Binding-site contacts:
Ligand atom O7 contacts residue TYR234 of chain 2.A at 4.2 Å.
Ligand atom C5 contacts residue ASN595 of chain 1.A at 3.6 Å.
Ligand atom C6 contacts residue GLU233 of chain 2.A at 4.0 Å.
Ligand atom C1 contacts residue SER591 of chain 1.A at 3.7 Å.
Ligand atom N2 contacts residue GLN697 of chain 1.A at 3.5 Å (h-bond).
Ligand atom O6 contacts residue ARG311 of chain 2.A at 4.3 Å.
Ligand atom N2 contacts residue ASN595 of chain 1.A at 2.9 Å (h-bond).
Ligand atom C1 contacts residue GLN697 of chain 1.A at 3.8 Å.
Ligand atom C6 contacts residue ARG311 of chain 2.A at 4.3 Å.
Ligand atom C1 contacts residue ASN595 of chain 1.A at 1.4 Å.
Ligand atom N2 contacts residue ALA592 of chain 1.A at 4.3 Å.
Ligand atom O4 contacts residue GLU233 of chain 2.A at 3.2 Å (salt-bridge).
Ligand atom C2 contacts residue SER591 of chain 1.A at 3.7 Å.
Ligand atom C5 contacts residue GLU233 of chain 2.A at 3.5 Å.
Ligand atom C1 contacts residue GLU233 of chain 2.A at 3.0 Å.
Ligand atom C4 contacts residue ASN595 of chain 1.A at 4.2 Å.
Ligand atom C6 contacts residue GLU233 of chain 2.A at 4.3 Å.
Ligand atom O6 contacts residue GLU233 of chain 2.A at 3.4 Å.
Ligand atom C7 contacts residue ASN595 of chain 1.A at 3.6 Å.
Ligand atom O4 contacts residue ARG311 of chain 2.A at 4.5 Å.
Ligand atom C7 contacts residue TYR234 of chain 2.A at 4.2 Å (hydrophobic).
Ligand atom C8 contacts residue TYR234 of chain 2.A at 3.6 Å (hydrophobic).
Ligand atom O7 contacts residue ASN595 of chain 1.A at 4.0 Å.
Ligand atom C3 contacts residue ASN595 of chain 1.A at 3.7 Å.
Ligand atom C8 contacts residue SER588 of chain 1.A at 3.7 Å.
Ligand atom O5 contacts residue GLU233 of chain 2.A at 2.9 Å (salt-bridge).
Ligand atom O3 contacts residue SER591 of chain 1.A at 4.4 Å.
Ligand atom O7 contacts residue GLN697 of chain 1.A at 3.2 Å.
Ligand atom O5 contacts residue ASN595 of chain 1.A at 2.4 Å (h-bond).
Ligand atom C7 contacts residue GLN697 of chain 1.A at 3.2 Å.
Ligand atom C8 contacts residue ALA592 of chain 1.A at 3.9 Å (hydrophobic).
Ligand atom C2 contacts residue GLN697 of chain 1.A at 3.8 Å.
Ligand atom N2 contacts residue SER591 of chain 1.A at 3.0 Å (h-bond).
Ligand atom C3 contacts residue SER591 of chain 1.A at 3.8 Å.
Ligand atom C8 contacts residue GLN697 of chain 1.A at 3.9 Å.
Ligand atom C5 contacts residue ARG311 of chain 2.A at 3.9 Å.
Ligand atom C7 contacts residue SER591 of chain 1.A at 4.0 Å.
Ligand atom C2 contacts residue ASN595 of chain 1.A at 2.4 Å.
Ligand atom C8 contacts residue SER591 of chain 1.A at 4.1 Å.
Ligand atom C5 contacts residue GLU233 of chain 2.A at 4.0 Å.

Sequence of chain 2.A:
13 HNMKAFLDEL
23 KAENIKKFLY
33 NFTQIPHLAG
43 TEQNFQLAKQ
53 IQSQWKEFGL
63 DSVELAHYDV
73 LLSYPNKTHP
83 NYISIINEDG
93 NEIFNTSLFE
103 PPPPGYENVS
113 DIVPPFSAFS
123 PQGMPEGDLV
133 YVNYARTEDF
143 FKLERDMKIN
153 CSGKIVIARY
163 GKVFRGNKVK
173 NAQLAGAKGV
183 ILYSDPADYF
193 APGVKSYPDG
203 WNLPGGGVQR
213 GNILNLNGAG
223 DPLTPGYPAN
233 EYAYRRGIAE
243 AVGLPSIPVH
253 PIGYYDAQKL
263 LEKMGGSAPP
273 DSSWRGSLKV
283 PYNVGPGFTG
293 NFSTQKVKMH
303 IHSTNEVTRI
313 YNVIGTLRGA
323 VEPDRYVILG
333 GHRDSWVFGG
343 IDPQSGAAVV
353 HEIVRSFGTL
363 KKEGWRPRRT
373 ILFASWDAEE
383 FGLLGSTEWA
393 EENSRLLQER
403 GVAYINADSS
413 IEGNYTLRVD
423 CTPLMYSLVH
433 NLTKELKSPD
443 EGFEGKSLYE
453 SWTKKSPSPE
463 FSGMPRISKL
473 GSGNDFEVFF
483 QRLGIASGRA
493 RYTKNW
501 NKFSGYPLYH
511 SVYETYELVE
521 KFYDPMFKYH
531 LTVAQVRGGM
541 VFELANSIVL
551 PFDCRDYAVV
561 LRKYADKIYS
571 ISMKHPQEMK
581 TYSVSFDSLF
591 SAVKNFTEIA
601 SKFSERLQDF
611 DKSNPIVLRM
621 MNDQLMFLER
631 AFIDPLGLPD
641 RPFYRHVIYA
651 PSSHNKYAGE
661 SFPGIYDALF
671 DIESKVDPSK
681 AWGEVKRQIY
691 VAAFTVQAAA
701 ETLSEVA

The small molecule below binds the protein below.
Small molecule (SMILES): CC(=O)N[C@H]1[C@H](O[C@H]2[C@H](O)[C@@H](NC(C)=O)CO[C@@H]2CO)O[C@H](CO)[C@@H](O[C@@H]2O[C@H](CO)[C@@H](O)[C@H](O)[C@@H]2O)[C@@H]1O

Sequence of chain 1.A:
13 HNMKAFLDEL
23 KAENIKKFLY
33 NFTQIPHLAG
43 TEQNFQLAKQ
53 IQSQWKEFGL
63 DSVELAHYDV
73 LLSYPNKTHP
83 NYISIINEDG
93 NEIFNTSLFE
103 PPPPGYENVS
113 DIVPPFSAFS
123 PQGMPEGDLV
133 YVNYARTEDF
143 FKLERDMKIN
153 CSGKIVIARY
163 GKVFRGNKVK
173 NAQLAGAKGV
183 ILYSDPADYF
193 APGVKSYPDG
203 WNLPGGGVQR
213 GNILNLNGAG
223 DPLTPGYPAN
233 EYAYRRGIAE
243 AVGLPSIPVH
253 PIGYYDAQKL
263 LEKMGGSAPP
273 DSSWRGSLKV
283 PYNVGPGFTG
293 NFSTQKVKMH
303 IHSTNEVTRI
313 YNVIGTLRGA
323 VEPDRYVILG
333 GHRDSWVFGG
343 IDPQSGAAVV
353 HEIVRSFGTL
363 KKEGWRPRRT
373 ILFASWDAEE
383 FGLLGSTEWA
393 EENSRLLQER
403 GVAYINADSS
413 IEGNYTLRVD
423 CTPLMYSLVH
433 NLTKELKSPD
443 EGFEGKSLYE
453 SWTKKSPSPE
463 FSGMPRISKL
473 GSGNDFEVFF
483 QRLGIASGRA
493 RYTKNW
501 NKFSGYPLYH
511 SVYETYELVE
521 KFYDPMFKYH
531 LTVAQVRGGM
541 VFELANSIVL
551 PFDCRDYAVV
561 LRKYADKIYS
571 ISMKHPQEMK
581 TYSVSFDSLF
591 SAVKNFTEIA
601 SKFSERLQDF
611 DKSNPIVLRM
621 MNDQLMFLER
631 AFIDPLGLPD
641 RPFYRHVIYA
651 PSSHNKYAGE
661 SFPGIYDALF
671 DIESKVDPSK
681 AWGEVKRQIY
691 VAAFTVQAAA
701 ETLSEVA